A protein and the small-molecule ligand that binds it are described below.
Small molecule (SMILES): CC(=O)N[C@@H]1[C@@H](O)[C@H](O)[C@@H](CO)O[C@H]1O

Binding-site contacts:
Ligand atom C5 contacts residue ALA686 of chain 1.C at 4.0 Å (hydrophobic).
Ligand atom O4 contacts residue ALA686 of chain 1.C at 4.2 Å.
Ligand atom C5 contacts residue ASN1054 of chain 1.C at 3.7 Å.
Ligand atom O6 contacts residue ALA686 of chain 1.C at 3.4 Å.
Ligand atom N2 contacts residue ASN1054 of chain 1.C at 2.9 Å (h-bond).
Ligand atom C4 contacts residue ASN1054 of chain 1.C at 4.2 Å.
Ligand atom C1 contacts residue ASN1054 of chain 1.C at 1.4 Å.
Ligand atom C8 contacts residue GLU1052 of chain 1.C at 4.1 Å.
Ligand atom C7 contacts residue ASN1054 of chain 1.C at 3.7 Å.
Ligand atom C2 contacts residue ASN1054 of chain 1.C at 2.5 Å.
Ligand atom C1 contacts residue GLN875 of chain 1.B at 4.2 Å.
Ligand atom O7 contacts residue ASN1054 of chain 1.C at 4.0 Å.
Ligand atom C3 contacts residue ASN1054 of chain 1.C at 3.8 Å.
Ligand atom C6 contacts residue ALA686 of chain 1.C at 3.7 Å (hydrophobic).
Ligand atom O5 contacts residue ASN1054 of chain 1.C at 2.4 Å (h-bond).

Sequence of chain 1.B:
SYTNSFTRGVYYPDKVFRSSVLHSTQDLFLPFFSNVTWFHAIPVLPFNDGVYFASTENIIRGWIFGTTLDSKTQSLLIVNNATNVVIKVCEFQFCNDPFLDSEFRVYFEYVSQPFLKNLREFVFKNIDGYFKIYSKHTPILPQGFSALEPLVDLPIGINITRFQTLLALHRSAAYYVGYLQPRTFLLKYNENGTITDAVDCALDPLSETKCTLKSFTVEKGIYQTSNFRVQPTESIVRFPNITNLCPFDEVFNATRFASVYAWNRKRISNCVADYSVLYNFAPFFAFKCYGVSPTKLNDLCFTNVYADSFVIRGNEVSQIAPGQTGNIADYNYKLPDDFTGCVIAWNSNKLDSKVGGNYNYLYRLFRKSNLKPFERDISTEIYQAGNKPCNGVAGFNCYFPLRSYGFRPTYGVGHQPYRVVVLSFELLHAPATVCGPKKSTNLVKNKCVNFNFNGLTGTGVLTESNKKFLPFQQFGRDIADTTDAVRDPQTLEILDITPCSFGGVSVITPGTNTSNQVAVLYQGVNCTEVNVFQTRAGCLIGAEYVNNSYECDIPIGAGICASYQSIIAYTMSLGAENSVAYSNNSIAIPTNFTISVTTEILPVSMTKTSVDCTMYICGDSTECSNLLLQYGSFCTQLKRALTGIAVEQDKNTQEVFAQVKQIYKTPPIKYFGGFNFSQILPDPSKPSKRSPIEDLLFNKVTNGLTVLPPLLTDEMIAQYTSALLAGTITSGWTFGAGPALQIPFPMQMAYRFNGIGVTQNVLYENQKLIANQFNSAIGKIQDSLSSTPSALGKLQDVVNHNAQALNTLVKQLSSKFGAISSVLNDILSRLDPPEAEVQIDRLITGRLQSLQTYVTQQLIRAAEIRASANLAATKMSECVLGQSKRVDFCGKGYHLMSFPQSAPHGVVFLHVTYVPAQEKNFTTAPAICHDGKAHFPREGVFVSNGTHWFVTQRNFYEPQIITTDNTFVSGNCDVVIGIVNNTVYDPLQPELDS

Sequence of chain 1.C:
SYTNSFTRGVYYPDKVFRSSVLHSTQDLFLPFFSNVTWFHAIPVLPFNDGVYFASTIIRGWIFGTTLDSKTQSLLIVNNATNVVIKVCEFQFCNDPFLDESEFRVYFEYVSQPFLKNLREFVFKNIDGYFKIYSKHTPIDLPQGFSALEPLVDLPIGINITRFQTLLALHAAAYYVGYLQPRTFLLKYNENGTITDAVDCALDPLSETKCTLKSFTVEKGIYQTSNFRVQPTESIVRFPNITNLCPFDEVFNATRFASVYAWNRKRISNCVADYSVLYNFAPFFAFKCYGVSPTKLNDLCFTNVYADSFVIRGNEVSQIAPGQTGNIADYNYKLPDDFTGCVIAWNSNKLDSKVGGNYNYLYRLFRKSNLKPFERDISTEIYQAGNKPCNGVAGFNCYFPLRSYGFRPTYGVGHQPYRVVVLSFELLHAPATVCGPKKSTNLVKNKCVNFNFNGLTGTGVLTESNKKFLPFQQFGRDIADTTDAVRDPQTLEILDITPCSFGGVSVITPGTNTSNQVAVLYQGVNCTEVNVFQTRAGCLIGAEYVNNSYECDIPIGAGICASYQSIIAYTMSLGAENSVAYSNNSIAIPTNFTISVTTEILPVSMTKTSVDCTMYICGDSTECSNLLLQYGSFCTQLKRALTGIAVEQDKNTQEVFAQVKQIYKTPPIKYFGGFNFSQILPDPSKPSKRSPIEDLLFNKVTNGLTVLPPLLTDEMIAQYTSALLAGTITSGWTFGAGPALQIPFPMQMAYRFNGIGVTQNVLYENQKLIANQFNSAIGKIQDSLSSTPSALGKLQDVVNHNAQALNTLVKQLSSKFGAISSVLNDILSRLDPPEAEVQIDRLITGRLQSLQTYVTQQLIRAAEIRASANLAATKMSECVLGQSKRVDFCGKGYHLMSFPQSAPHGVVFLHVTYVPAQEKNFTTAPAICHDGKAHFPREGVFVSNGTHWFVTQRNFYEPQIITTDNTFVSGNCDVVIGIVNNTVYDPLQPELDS